Sequence of chain 1.L:
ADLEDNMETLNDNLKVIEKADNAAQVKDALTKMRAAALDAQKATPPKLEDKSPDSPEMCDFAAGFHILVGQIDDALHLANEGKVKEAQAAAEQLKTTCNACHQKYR

A protein and the small-molecule ligand that binds it are described below.
Small molecule (SMILES): CC(=O)Nc1cc2cccnc2c2ncccc12

Binding-site contacts:
Ligand atom CAF contacts residue HIS77 of chain 1.K at 3.7 Å.
Ligand atom CAN contacts residue PRO53 of chain 1.L at 3.2 Å (hydrophobic).
Ligand atom CAE contacts residue NI1 of chain 1.DB at 3.1 Å.
Ligand atom CAE contacts residue GLN41 of chain 1.L at 3.6 Å.
Ligand atom CAQ contacts residue HIS77 of chain 1.K at 3.6 Å.
Ligand atom CAR contacts residue NI1 of chain 1.DB at 2.9 Å.
Ligand atom CAC contacts residue MET58 of chain 1.L at 3.7 Å (hydrophobic).
Ligand atom CAI contacts residue PRO53 of chain 1.L at 3.9 Å (hydrophobic).
Ligand atom CAH contacts residue ASP74 of chain 1.K at 3.4 Å.
Ligand atom CAC contacts residue GLN41 of chain 1.L at 3.2 Å.
Ligand atom CAR contacts residue HIS77 of chain 1.K at 3.6 Å.
Ligand atom CAM contacts residue PRO53 of chain 1.L at 3.8 Å (hydrophobic).
Ligand atom NAK contacts residue NI1 of chain 1.DB at 2.1 Å (h-bond).
Ligand atom CAF contacts residue ASP73 of chain 1.K at 3.6 Å.
Ligand atom CAC contacts residue ALA43 of chain 1.L at 3.2 Å (hydrophobic).
Ligand atom CAE contacts residue HIS77 of chain 1.K at 3.6 Å.
Ligand atom CAA contacts residue CYS59 of chain 1.L at 1.8 Å (hydrophobic).
Ligand atom CAD contacts residue PRO53 of chain 1.L at 4.0 Å (hydrophobic).
Ligand atom CAR contacts residue PRO53 of chain 1.L at 4.0 Å (hydrophobic).
Ligand atom CAP contacts residue PRO53 of chain 1.L at 3.6 Å (hydrophobic).
Ligand atom NAL contacts residue CYS59 of chain 1.L at 3.4 Å (h-bond).
Ligand atom OAB contacts residue ALA62 of chain 1.L at 3.9 Å.
Ligand atom CAD contacts residue ASP74 of chain 1.K at 3.2 Å.
Ligand atom NAK contacts residue HIS77 of chain 1.K at 3.1 Å (h-bond).
Ligand atom CAF contacts residue NI1 of chain 1.DB at 3.1 Å.
Ligand atom CAH contacts residue PRO53 of chain 1.L at 3.7 Å (hydrophobic).
Ligand atom CAG contacts residue GLN41 of chain 1.L at 3.7 Å.
Ligand atom NAJ contacts residue HIS77 of chain 1.K at 3.1 Å (h-bond).
Ligand atom NAJ contacts residue NI1 of chain 1.DB at 2.1 Å (h-bond).
Ligand atom CAE contacts residue LYS42 of chain 1.L at 3.5 Å.
Ligand atom CAA contacts residue PRO53 of chain 1.L at 4.0 Å (hydrophobic).
Ligand atom CAG contacts residue MET58 of chain 1.L at 3.5 Å (hydrophobic).
Ligand atom CAQ contacts residue NI1 of chain 1.DB at 2.9 Å.
Ligand atom CAI contacts residue MET58 of chain 1.L at 3.3 Å (hydrophobic).
Ligand atom CAO contacts residue MET58 of chain 1.L at 3.8 Å (hydrophobic).
Ligand atom CAI contacts residue ALA62 of chain 1.L at 3.9 Å (hydrophobic).
Ligand atom CAM contacts residue CYS59 of chain 1.L at 3.0 Å (hydrophobic).
Ligand atom CAD contacts residue ASP73 of chain 1.K at 4.0 Å.
Ligand atom NAL contacts residue PRO53 of chain 1.L at 2.7 Å (h-bond).
Ligand atom CAE contacts residue ALA43 of chain 1.L at 3.8 Å (hydrophobic).

Sequence of chain 1.K:
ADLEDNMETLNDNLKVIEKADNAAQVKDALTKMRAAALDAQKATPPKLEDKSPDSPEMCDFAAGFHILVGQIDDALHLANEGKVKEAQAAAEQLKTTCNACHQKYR